The small molecule below binds the protein below.
Small molecule (SMILES): OC[C@H]1O[C@H](O[C@H]2[C@@H](O)[C@H](O)[C@@H](CO)O[C@@H]2O)[C@@H](O)[C@@H](O)[C@@H]1O

Binding-site contacts:
Ligand atom O6 contacts residue TYR131 of chain 3.A at 2.9 Å (h-bond).
Ligand atom O5 contacts residue GLN218 of chain 3.A at 3.1 Å (h-bond).
Ligand atom C5 contacts residue TYR131 of chain 3.A at 3.6 Å (hydrophobic).
Ligand atom O1 contacts residue TYR131 of chain 3.A at 3.5 Å (h-bond).
Ligand atom O3 contacts residue GLY105 of chain 3.A at 3.6 Å.
Ligand atom O6 contacts residue GLY217 of chain 3.A at 3.2 Å.
Ligand atom C1 contacts residue TYR131 of chain 3.A at 3.5 Å (hydrophobic).
Ligand atom C6 contacts residue ALA85 of chain 3.A at 3.7 Å (hydrophobic).
Ligand atom C3 contacts residue ASN133 of chain 3.A at 4.1 Å.
Ligand atom O4 contacts residue ASP86 of chain 3.A at 2.5 Å (salt-bridge).
Ligand atom O6 contacts residue ASP86 of chain 3.A at 2.8 Å (salt-bridge).
Ligand atom O6 contacts residue TYR219 of chain 3.A at 3.2 Å (h-bond).
Ligand atom C4 contacts residue ASP86 of chain 3.A at 3.3 Å.
Ligand atom O2 contacts residue GLN218 of chain 3.A at 3.7 Å.
Ligand atom O5 contacts residue TYR131 of chain 3.A at 2.8 Å (h-bond).
Ligand atom O4 contacts residue TYR131 of chain 3.A at 3.7 Å.
Ligand atom O1 contacts residue TYR219 of chain 3.A at 3.9 Å.
Ligand atom O2 contacts residue GLY217 of chain 3.A at 3.6 Å.
Ligand atom O1 contacts residue GLN218 of chain 3.A at 2.5 Å (h-bond).
Ligand atom C4 contacts residue GLY105 of chain 3.A at 4.3 Å.
Ligand atom C1 contacts residue TYR219 of chain 3.A at 4.3 Å (hydrophobic).
Ligand atom C1 contacts residue GLN218 of chain 3.A at 3.0 Å.
Ligand atom O4 contacts residue GLY105 of chain 3.A at 4.2 Å.
Ligand atom O4 contacts residue ASN133 of chain 3.A at 2.8 Å (h-bond).
Ligand atom C5 contacts residue GLN218 of chain 3.A at 4.0 Å.
Ligand atom C4 contacts residue ASN133 of chain 3.A at 3.9 Å.
Ligand atom O4 contacts residue ARG106 of chain 3.A at 3.4 Å (salt-bridge).
Ligand atom C6 contacts residue GLN218 of chain 3.A at 3.8 Å.
Ligand atom O6 contacts residue GLN218 of chain 3.A at 3.0 Å (h-bond).
Ligand atom C4 contacts residue ARG106 of chain 3.A at 3.8 Å.
Ligand atom O5 contacts residue GLY217 of chain 3.A at 4.1 Å.
Ligand atom O6 contacts residue ALA85 of chain 3.A at 3.2 Å.
Ligand atom C6 contacts residue TYR219 of chain 3.A at 3.8 Å (hydrophobic).
Ligand atom C2 contacts residue GLN218 of chain 3.A at 3.3 Å.
Ligand atom C6 contacts residue TYR131 of chain 3.A at 3.6 Å (hydrophobic).
Ligand atom C6 contacts residue ASP86 of chain 3.A at 3.6 Å.
Ligand atom C3 contacts residue ARG106 of chain 3.A at 3.9 Å.
Ligand atom C3 contacts residue GLN218 of chain 3.A at 4.3 Å.
Ligand atom O3 contacts residue ARG106 of chain 3.A at 2.8 Å (salt-bridge).
Ligand atom C5 contacts residue ASP86 of chain 3.A at 4.0 Å.

Sequence of chain 3.A:
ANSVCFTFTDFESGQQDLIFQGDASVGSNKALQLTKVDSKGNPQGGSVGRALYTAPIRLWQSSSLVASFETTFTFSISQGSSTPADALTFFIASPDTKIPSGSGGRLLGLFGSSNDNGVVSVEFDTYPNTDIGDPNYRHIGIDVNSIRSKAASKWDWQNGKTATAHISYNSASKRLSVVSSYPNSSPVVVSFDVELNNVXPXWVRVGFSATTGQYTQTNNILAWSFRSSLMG